Sequence of chain 1.L:
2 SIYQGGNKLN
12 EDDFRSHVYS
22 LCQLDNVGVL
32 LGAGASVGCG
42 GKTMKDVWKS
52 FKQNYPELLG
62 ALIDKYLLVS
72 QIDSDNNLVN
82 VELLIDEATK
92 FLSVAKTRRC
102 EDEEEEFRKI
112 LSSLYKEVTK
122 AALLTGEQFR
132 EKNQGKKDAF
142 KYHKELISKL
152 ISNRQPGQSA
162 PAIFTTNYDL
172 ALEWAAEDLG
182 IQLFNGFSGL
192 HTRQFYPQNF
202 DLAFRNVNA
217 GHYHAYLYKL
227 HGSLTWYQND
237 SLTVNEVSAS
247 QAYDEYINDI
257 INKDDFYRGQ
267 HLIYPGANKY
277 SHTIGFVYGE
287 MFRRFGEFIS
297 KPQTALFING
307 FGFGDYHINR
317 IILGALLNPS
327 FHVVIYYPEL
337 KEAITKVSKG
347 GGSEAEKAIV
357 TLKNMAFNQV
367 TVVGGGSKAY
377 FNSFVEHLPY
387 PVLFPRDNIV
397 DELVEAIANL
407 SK

Binding-site contacts:
Ligand atom N6 contacts residue TYR376 of chain 1.L at 3.6 Å.
Ligand atom O2D contacts residue ASP311 of chain 1.L at 3.3 Å.
Ligand atom O4' contacts residue GLY306 of chain 1.L at 3.8 Å.
Ligand atom C2 contacts residue TYR376 of chain 1.L at 3.8 Å (hydrophobic).
Ligand atom O1D contacts residue GLY310 of chain 1.L at 3.6 Å (h-bond).
Ligand atom O4D contacts residue GLU83 of chain 1.L at 2.5 Å (salt-bridge).
Ligand atom C1D contacts residue ASP311 of chain 1.L at 3.8 Å.
Ligand atom O3D contacts residue PHE307 of chain 1.L at 3.2 Å.
Ligand atom O2B contacts residue ALA34 of chain 1.L at 3.5 Å.
Ligand atom C2 contacts residue PHE377 of chain 1.L at 3.9 Å (hydrophobic).
Ligand atom N1 contacts residue GLY35 of chain 1.L at 3.9 Å.
Ligand atom C2 contacts residue ASN305 of chain 1.L at 3.6 Å.
Ligand atom C5D contacts residue GLU83 of chain 1.L at 3.5 Å.
Ligand atom N3 contacts residue ASN305 of chain 1.L at 4.1 Å.
Ligand atom C4' contacts residue GLY306 of chain 1.L at 4.0 Å.
Ligand atom C2D contacts residue HIS227 of chain 1.L at 3.7 Å.
Ligand atom N1 contacts residue PHE377 of chain 1.L at 3.6 Å (h-bond).
Ligand atom C4D contacts residue GLU83 of chain 1.L at 3.6 Å.
Ligand atom O2B contacts residue THR167 of chain 1.L at 4.0 Å.
Ligand atom O2D contacts residue PHE307 of chain 1.L at 3.5 Å.
Ligand atom C6 contacts residue GLY35 of chain 1.L at 3.6 Å.
Ligand atom O3A contacts residue ALA34 of chain 1.L at 3.6 Å.
Ligand atom O1B contacts residue PHE307 of chain 1.L at 3.9 Å.
Ligand atom C4 contacts residue GLY35 of chain 1.L at 4.0 Å.
Ligand atom C5 contacts residue GLY35 of chain 1.L at 3.9 Å.
Ligand atom O1D contacts residue ASP311 of chain 1.L at 2.8 Å (salt-bridge).
Ligand atom N1 contacts residue TYR376 of chain 1.L at 3.7 Å.
Ligand atom O2' contacts residue PRO334 of chain 1.L at 3.5 Å.
Ligand atom O3A contacts residue GLY306 of chain 1.L at 4.1 Å.
Ligand atom N6 contacts residue GLY35 of chain 1.L at 3.9 Å.
Ligand atom O5' contacts residue GLY306 of chain 1.L at 3.5 Å (h-bond).
Ligand atom O1B contacts residue GLY308 of chain 1.L at 3.7 Å.
Ligand atom C2D contacts residue ASP311 of chain 1.L at 4.1 Å.
Ligand atom O1A contacts residue GLY308 of chain 1.L at 3.7 Å.
Ligand atom O2' contacts residue GLU335 of chain 1.L at 3.4 Å (salt-bridge).
Ligand atom O1D contacts residue GLU83 of chain 1.L at 3.1 Å (salt-bridge).
Ligand atom O4' contacts residue GLY35 of chain 1.L at 4.1 Å.
Ligand atom C1D contacts residue GLU83 of chain 1.L at 3.0 Å.
Ligand atom O2A contacts residue MET45 of chain 1.L at 4.1 Å.
Ligand atom C6 contacts residue TYR376 of chain 1.L at 3.8 Å (hydrophobic).

The protein below binds the small molecule below.
Small molecule (SMILES): Nc1ncnc2c1ncn2[C@@H]1O[C@H](COP(=O)(O)OP(=O)(O)OC[C@H]2O[C@H](O)[C@H](O)[C@@H]2O)[C@@H](O)[C@H]1O